This small molecule binds to this protein.
Small molecule (SMILES): CC(=O)N[C@@H]1[C@@H](O)[C@H](O)[C@@H](CO)O[C@H]1O

Binding-site contacts:
Ligand atom C1 contacts residue ASN1070 of chain 1.A at 1.4 Å.
Ligand atom C8 contacts residue GLU1069 of chain 1.A at 3.6 Å.
Ligand atom N2 contacts residue ASN1070 of chain 1.A at 3.6 Å (h-bond).
Ligand atom C7 contacts residue GLU1069 of chain 1.A at 3.3 Å.
Ligand atom C2 contacts residue ASN1070 of chain 1.A at 2.5 Å.
Ligand atom C3 contacts residue ASN1070 of chain 1.A at 3.4 Å.
Ligand atom C5 contacts residue ASN1070 of chain 1.A at 3.6 Å.
Ligand atom O7 contacts residue GLU1069 of chain 1.A at 2.9 Å (salt-bridge).
Ligand atom C4 contacts residue ASN1070 of chain 1.A at 4.2 Å.
Ligand atom O5 contacts residue ASN1070 of chain 1.A at 2.4 Å (h-bond).
Ligand atom O3 contacts residue ASN1070 of chain 1.A at 3.3 Å (h-bond).
Ligand atom N2 contacts residue GLU1069 of chain 1.A at 4.2 Å.

Sequence of chain 1.A:
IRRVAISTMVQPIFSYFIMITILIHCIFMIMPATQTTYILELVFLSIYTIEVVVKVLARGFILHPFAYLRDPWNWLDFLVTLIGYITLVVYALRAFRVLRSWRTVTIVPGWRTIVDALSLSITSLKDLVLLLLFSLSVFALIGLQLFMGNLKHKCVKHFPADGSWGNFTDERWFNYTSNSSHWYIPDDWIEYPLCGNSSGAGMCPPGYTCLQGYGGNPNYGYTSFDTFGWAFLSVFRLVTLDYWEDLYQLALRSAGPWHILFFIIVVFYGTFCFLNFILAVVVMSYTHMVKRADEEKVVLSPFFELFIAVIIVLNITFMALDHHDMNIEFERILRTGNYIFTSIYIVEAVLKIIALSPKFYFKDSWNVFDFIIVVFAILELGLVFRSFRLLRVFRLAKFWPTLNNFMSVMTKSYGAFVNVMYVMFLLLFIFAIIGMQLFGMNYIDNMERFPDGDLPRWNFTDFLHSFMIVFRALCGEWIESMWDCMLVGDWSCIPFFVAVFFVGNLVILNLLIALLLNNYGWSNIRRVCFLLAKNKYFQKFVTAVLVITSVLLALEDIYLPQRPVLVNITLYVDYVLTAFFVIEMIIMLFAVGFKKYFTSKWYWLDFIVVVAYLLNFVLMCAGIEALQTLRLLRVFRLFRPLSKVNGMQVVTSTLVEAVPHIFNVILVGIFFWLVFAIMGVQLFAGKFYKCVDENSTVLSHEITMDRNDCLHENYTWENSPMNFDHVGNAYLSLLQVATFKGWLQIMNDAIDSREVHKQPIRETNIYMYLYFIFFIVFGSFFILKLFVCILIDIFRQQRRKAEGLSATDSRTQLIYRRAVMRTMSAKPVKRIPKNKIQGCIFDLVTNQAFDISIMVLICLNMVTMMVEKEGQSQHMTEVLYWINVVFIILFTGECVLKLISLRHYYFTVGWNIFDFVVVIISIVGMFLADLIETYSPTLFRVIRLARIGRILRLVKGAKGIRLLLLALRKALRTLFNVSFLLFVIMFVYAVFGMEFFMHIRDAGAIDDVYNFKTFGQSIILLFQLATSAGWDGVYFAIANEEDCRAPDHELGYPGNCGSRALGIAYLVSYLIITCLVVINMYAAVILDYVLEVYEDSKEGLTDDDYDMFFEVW